Sequence of chain 1.G:
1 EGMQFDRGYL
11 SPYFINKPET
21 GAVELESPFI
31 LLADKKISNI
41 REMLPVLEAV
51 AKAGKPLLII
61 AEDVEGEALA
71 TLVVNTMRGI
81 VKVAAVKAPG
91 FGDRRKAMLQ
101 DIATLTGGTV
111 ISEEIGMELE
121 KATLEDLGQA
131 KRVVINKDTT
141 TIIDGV

Binding-site contacts:
Ligand atom O contacts residue ILE80 of chain 1.G at 3.2 Å.
Ligand atom CE2 contacts residue ASN75 of chain 1.G at 3.2 Å.
Ligand atom O contacts residue ARG41 of chain 1.G at 3.5 Å (salt-bridge).
Ligand atom CD2 contacts residue ASN75 of chain 1.G at 3.5 Å.
Ligand atom CD1 contacts residue ASN75 of chain 1.G at 3.6 Å.
Ligand atom C contacts residue ILE80 of chain 1.G at 3.8 Å (hydrophobic).
Ligand atom CD2 contacts residue LEU44 of chain 1.G at 3.9 Å (hydrophobic).
Ligand atom C contacts residue ASN75 of chain 1.G at 3.7 Å.
Ligand atom CZ2 contacts residue GLU67 of chain 1.G at 3.5 Å.
Ligand atom CZ contacts residue LEU47 of chain 1.G at 3.9 Å (hydrophobic).
Ligand atom CB contacts residue ILE40 of chain 1.G at 4.0 Å (hydrophobic).
Ligand atom O contacts residue ILE80 of chain 1.G at 3.7 Å.
Ligand atom CA contacts residue ASN75 of chain 1.G at 3.7 Å.
Ligand atom O contacts residue THR71 of chain 1.G at 4.0 Å.
Ligand atom CZ3 contacts residue ILE80 of chain 1.G at 3.9 Å (hydrophobic).
Ligand atom CG contacts residue GLU67 of chain 1.G at 3.1 Å.
Ligand atom CH2 contacts residue GLU48 of chain 1.G at 3.6 Å.
Ligand atom ND1 contacts residue ARG41 of chain 1.G at 3.8 Å.
Ligand atom CG contacts residue ASN75 of chain 1.G at 3.7 Å.
Ligand atom O contacts residue ASN75 of chain 1.G at 3.9 Å.
Ligand atom CH2 contacts residue LEU47 of chain 1.G at 3.8 Å (hydrophobic).
Ligand atom CZ3 contacts residue ALA51 of chain 1.G at 3.8 Å (hydrophobic).
Ligand atom CD contacts residue THR71 of chain 1.G at 3.3 Å.
Ligand atom CG contacts residue GLU48 of chain 1.G at 3.9 Å.
Ligand atom C contacts residue ASN75 of chain 1.G at 3.8 Å.
Ligand atom CZ contacts residue ASN75 of chain 1.G at 3.1 Å.
Ligand atom CE3 contacts residue ILE80 of chain 1.G at 3.9 Å (hydrophobic).
Ligand atom CZ3 contacts residue VAL81 of chain 1.G at 3.9 Å (hydrophobic).
Ligand atom NE1 contacts residue GLU48 of chain 1.G at 3.7 Å.
Ligand atom CA contacts residue ASN75 of chain 1.G at 3.7 Å.
Ligand atom CZ2 contacts residue GLU48 of chain 1.G at 3.6 Å.
Ligand atom CD1 contacts residue GLU48 of chain 1.G at 3.5 Å.
Ligand atom CB contacts residue ASN75 of chain 1.G at 3.6 Å.
Ligand atom CE2 contacts residue GLU48 of chain 1.G at 3.6 Å.
Ligand atom N contacts residue ASN75 of chain 1.G at 2.9 Å (h-bond).
Ligand atom O contacts residue ARG78 of chain 1.G at 3.2 Å (salt-bridge).
Ligand atom O contacts residue ASN75 of chain 1.G at 2.8 Å (h-bond).
Ligand atom CH2 contacts residue THR71 of chain 1.G at 3.8 Å.
Ligand atom CZ contacts residue THR71 of chain 1.G at 3.9 Å.
Ligand atom CE1 contacts residue ASN75 of chain 1.G at 3.4 Å.

The protein below binds the small molecule below.
Small molecule (SMILES): CSCC[C@H](NC(=O)[C@@H](N)CC1=c2ccccc2=NC1)C(=O)N[C@H](C(=O)N[C@H](C(=O)N1CCC[C@H]1C(=O)N[C@@H](CC1=CN=C2C=CC=CC12)C(=O)NCC(=O)N[C@@H](Cc1ccccc1)C(=O)N[C@@H](CC(C)C)C(=O)N[C@@H](Cc1cnc[nH]1)C(=O)N1CCC[C@H]1C(=O)O)[C@@H](C)O)[C@@H](C)O